Sequence of chain 1.A:
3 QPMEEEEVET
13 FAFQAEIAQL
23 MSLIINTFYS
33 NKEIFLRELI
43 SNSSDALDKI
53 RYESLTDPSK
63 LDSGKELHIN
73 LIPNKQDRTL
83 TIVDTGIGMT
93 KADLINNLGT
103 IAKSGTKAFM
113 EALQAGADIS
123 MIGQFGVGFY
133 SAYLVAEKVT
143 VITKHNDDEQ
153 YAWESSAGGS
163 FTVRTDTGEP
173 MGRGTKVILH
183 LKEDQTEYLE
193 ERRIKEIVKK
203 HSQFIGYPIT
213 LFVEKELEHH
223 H

The protein below binds the small molecule below.
Small molecule (SMILES): Cc1cc(-c2c(Cl)cccc2OCCCC(F)(F)F)nc(N)n1

Binding-site contacts:
Ligand atom F23 contacts residue ASP47 of chain 1.A at 3.2 Å.
Ligand atom C4 contacts residue LEU100 of chain 1.A at 4.0 Å (hydrophobic).
Ligand atom C4 contacts residue PHE131 of chain 1.A at 4.0 Å (hydrophobic).
Ligand atom F23 contacts residue ALA48 of chain 1.A at 3.0 Å.
Ligand atom N17 contacts residue ASN44 of chain 1.A at 3.9 Å.
Ligand atom N6 contacts residue ASN44 of chain 1.A at 3.7 Å.
Ligand atom N17 contacts residue SER45 of chain 1.A at 3.4 Å (h-bond).
Ligand atom C16 contacts residue ALA48 of chain 1.A at 3.9 Å (hydrophobic).
Ligand atom C12 contacts residue ASP86 of chain 1.A at 3.8 Å.
Ligand atom CL10 contacts residue PHE131 of chain 1.A at 4.0 Å.
Ligand atom N15 contacts residue THR177 of chain 1.A at 3.5 Å (h-bond).
Ligand atom N17 contacts residue THR177 of chain 1.A at 4.0 Å.
Ligand atom C11 contacts residue THR177 of chain 1.A at 3.9 Å.
Ligand atom C5 contacts residue MET91 of chain 1.A at 3.7 Å (hydrophobic).
Ligand atom F22 contacts residue LYS51 of chain 1.A at 3.7 Å.
Ligand atom N15 contacts residue ALA48 of chain 1.A at 3.4 Å.
Ligand atom C12 contacts residue THR177 of chain 1.A at 4.0 Å.
Ligand atom C1 contacts residue ASN44 of chain 1.A at 4.0 Å.
Ligand atom C12 contacts residue ASN44 of chain 1.A at 4.2 Å.
Ligand atom CL10 contacts residue MET91 of chain 1.A at 3.7 Å.
Ligand atom CL10 contacts residue VAL143 of chain 1.A at 3.9 Å.
Ligand atom O8 contacts residue ASN44 of chain 1.A at 3.9 Å.
Ligand atom C16 contacts residue ILE89 of chain 1.A at 3.9 Å (hydrophobic).
Ligand atom C13 contacts residue PHE131 of chain 1.A at 3.5 Å (hydrophobic).
Ligand atom C9 contacts residue PHE131 of chain 1.A at 3.4 Å (hydrophobic).
Ligand atom C11 contacts residue ALA48 of chain 1.A at 4.0 Å (hydrophobic).
Ligand atom C11 contacts residue MET91 of chain 1.A at 4.1 Å (hydrophobic).
Ligand atom C16 contacts residue GLY90 of chain 1.A at 3.6 Å.
Ligand atom CL10 contacts residue LEU100 of chain 1.A at 4.1 Å.
Ligand atom C3 contacts residue ASN44 of chain 1.A at 3.7 Å.
Ligand atom F23 contacts residue ASN44 of chain 1.A at 3.8 Å.
Ligand atom F22 contacts residue ILE89 of chain 1.A at 3.9 Å.
Ligand atom C14 contacts residue ASN44 of chain 1.A at 4.0 Å.
Ligand atom C7 contacts residue ASN44 of chain 1.A at 3.9 Å.
Ligand atom C13 contacts residue LEU100 of chain 1.A at 4.0 Å (hydrophobic).
Ligand atom C9 contacts residue LEU100 of chain 1.A at 3.6 Å (hydrophobic).
Ligand atom C16 contacts residue MET91 of chain 1.A at 3.7 Å (hydrophobic).
Ligand atom C16 contacts residue THR177 of chain 1.A at 4.0 Å.
Ligand atom N15 contacts residue ASP86 of chain 1.A at 4.1 Å.
Ligand atom N17 contacts residue ASP86 of chain 1.A at 2.6 Å (salt-bridge).